A small-molecule ligand and the protein it binds are described below.
Small molecule (SMILES): O=C(O)C(=O)CO

Sequence of chain 1.A:
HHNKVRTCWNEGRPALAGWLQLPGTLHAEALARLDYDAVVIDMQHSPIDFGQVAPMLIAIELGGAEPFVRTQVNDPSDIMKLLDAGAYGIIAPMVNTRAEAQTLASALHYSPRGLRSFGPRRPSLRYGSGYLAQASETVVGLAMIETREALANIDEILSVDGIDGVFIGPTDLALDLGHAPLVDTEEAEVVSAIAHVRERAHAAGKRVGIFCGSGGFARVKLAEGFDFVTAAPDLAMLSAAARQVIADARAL

Sequence of chain 3.A:
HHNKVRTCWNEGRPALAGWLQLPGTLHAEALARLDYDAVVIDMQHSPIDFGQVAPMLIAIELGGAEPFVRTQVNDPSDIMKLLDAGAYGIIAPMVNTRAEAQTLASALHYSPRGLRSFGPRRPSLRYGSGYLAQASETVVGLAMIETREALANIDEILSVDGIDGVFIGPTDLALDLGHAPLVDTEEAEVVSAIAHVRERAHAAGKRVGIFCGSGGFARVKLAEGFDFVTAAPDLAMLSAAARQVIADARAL

Binding-site contacts:
Ligand atom C2 contacts residue TYR131 of chain 3.A at 4.5 Å (hydrophobic).
Ligand atom O3 contacts residue GLY130 of chain 3.A at 4.4 Å.
Ligand atom O2 contacts residue PHE118 of chain 3.A at 3.7 Å.
Ligand atom O3 contacts residue TYR131 of chain 3.A at 3.7 Å.
Ligand atom O1 contacts residue PHE118 of chain 3.A at 4.0 Å.
Ligand atom C3 contacts residue LEU132 of chain 3.A at 4.1 Å (hydrophobic).
Ligand atom C2 contacts residue LEU132 of chain 3.A at 3.8 Å (hydrophobic).
Ligand atom C3 contacts residue TYR131 of chain 3.A at 3.7 Å (hydrophobic).
Ligand atom O1 contacts residue PRO181 of chain 1.A at 3.7 Å.
Ligand atom C2 contacts residue SER129 of chain 3.A at 4.0 Å.
Ligand atom O1 contacts residue LEU132 of chain 3.A at 3.8 Å.
Ligand atom O4 contacts residue PHE118 of chain 3.A at 4.1 Å.
Ligand atom C2 contacts residue PHE118 of chain 3.A at 3.9 Å (hydrophobic).
Ligand atom C1 contacts residue LEU132 of chain 3.A at 4.3 Å (hydrophobic).
Ligand atom C3 contacts residue PHE118 of chain 3.A at 3.5 Å (hydrophobic).
Ligand atom C3 contacts residue PRO120 of chain 3.A at 4.1 Å (hydrophobic).
Ligand atom O4 contacts residue PRO120 of chain 3.A at 4.1 Å.
Ligand atom O3 contacts residue SER129 of chain 3.A at 3.0 Å (h-bond).
Ligand atom C1 contacts residue PRO181 of chain 1.A at 4.4 Å (hydrophobic).
Ligand atom C1 contacts residue PHE118 of chain 3.A at 3.7 Å (hydrophobic).
Ligand atom O4 contacts residue SER124 of chain 3.A at 3.5 Å.
Ligand atom O4 contacts residue TYR131 of chain 3.A at 4.3 Å.
Ligand atom O3 contacts residue LEU132 of chain 3.A at 3.1 Å (h-bond).